Binding-site contacts:
Ligand atom NE2 contacts residue GLY96 of chain 1.H at 2.5 Å (h-bond).
Ligand atom O contacts residue ILE103 of chain 1.G at 3.0 Å (h-bond).
Ligand atom CB contacts residue TYR54 of chain 1.G at 3.5 Å (hydrophobic).
Ligand atom NH2 contacts residue ASP56 of chain 1.G at 2.9 Å (salt-bridge).
Ligand atom OE1 contacts residue SER32 of chain 1.H at 2.6 Å (h-bond).
Ligand atom CG contacts residue SER97 of chain 1.H at 3.5 Å.
Ligand atom CG contacts residue TYR37 of chain 1.H at 3.6 Å (hydrophobic).
Ligand atom O contacts residue TYR54 of chain 1.G at 2.9 Å (h-bond).
Ligand atom NE2 contacts residue TYR37 of chain 1.H at 3.5 Å.
Ligand atom O contacts residue ARG60 of chain 1.G at 2.9 Å (salt-bridge).
Ligand atom OE2 contacts residue HIS31 of chain 1.H at 3.6 Å.
Ligand atom N contacts residue SER97 of chain 1.H at 3.1 Å (h-bond).
Ligand atom CD contacts residue HIS31 of chain 1.H at 3.6 Å.
Ligand atom OE2 contacts residue SER32 of chain 1.H at 2.9 Å (h-bond).
Ligand atom CZ contacts residue TYR54 of chain 1.G at 3.0 Å (hydrophobic).
Ligand atom CD contacts residue ASP58 of chain 1.G at 3.6 Å.
Ligand atom CE1 contacts residue ASP108 of chain 1.G at 3.3 Å.
Ligand atom CD2 contacts residue HIS31 of chain 1.H at 3.6 Å.
Ligand atom CB contacts residue SER97 of chain 1.H at 3.4 Å.
Ligand atom CB contacts residue TYR37 of chain 1.H at 3.6 Å (hydrophobic).
Ligand atom CE1 contacts residue TYR54 of chain 1.G at 3.5 Å (hydrophobic).
Ligand atom CG contacts residue ASP108 of chain 1.G at 3.6 Å.
Ligand atom CE1 contacts residue GLY96 of chain 1.H at 3.4 Å.
Ligand atom CD contacts residue SER32 of chain 1.H at 3.3 Å.
Ligand atom ND1 contacts residue ASP108 of chain 1.G at 2.6 Å (salt-bridge).
Ligand atom CD2 contacts residue GLY96 of chain 1.H at 3.6 Å.
Ligand atom O contacts residue HIS31 of chain 1.H at 3.0 Å (h-bond).
Ligand atom CD2 contacts residue TYR37 of chain 1.H at 3.3 Å (hydrophobic).
Ligand atom NH1 contacts residue ASP56 of chain 1.G at 3.3 Å (salt-bridge).
Ligand atom NH1 contacts residue ASP58 of chain 1.G at 3.1 Å (salt-bridge).
Ligand atom NH2 contacts residue TRP55 of chain 1.G at 3.6 Å.
Ligand atom O contacts residue ILE102 of chain 1.G at 3.3 Å.
Ligand atom CD1 contacts residue LEU101 of chain 1.H at 3.5 Å (hydrophobic).
Ligand atom OE1 contacts residue HIS31 of chain 1.H at 3.0 Å (h-bond).
Ligand atom O contacts residue VAL99 of chain 1.H at 3.5 Å (h-bond).
Ligand atom CE2 contacts residue TYR54 of chain 1.G at 3.1 Å (hydrophobic).
Ligand atom CB contacts residue ARG60 of chain 1.G at 3.5 Å.
Ligand atom N contacts residue TYR54 of chain 1.G at 3.6 Å.
Ligand atom CZ contacts residue ASP56 of chain 1.G at 3.5 Å.
Ligand atom CA contacts residue SER97 of chain 1.H at 3.5 Å.

Sequence of chain 1.H:
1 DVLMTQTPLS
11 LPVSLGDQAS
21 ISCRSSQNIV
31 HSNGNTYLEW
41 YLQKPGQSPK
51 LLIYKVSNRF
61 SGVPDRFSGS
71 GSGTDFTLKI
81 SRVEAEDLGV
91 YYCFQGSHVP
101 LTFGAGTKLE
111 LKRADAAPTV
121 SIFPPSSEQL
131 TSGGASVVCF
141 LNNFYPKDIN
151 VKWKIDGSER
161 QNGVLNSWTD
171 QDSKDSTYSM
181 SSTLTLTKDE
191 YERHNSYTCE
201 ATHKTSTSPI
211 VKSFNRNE

The small molecule below binds the protein below.
Small molecule (SMILES): C[C@H](N)C(=O)N[C@@H](CCC(=O)O)C(=O)N[C@@H](Cc1ccccc1)C(=O)N[C@@H](CCCN=C(N)N)C(=O)N[C@@H](Cc1cnc[nH]1)C(=O)N[C@@H](CC(=O)O)C(=O)O

Sequence of chain 1.G:
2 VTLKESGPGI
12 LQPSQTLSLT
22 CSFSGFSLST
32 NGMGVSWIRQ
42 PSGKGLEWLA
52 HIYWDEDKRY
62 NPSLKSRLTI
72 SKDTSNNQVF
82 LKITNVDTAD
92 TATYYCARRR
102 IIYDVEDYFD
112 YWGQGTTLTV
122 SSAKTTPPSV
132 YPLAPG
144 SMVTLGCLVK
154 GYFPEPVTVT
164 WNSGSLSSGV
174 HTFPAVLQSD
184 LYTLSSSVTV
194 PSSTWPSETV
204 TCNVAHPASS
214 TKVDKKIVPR